Sequence of chain 1.A:
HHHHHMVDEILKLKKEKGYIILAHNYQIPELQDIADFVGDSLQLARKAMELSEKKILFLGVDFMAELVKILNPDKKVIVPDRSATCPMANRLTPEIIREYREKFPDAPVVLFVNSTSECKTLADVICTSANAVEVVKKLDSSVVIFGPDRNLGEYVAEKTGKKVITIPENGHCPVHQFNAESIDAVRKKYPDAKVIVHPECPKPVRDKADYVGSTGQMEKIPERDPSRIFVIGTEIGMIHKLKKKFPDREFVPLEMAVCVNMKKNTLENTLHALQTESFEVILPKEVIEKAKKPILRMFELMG

Binding-site contacts:
Ligand atom C1 contacts residue SF41 of chain 1.B at 3.0 Å.
Ligand atom O3P contacts residue SER43 of chain 1.A at 3.6 Å.
Ligand atom O4P contacts residue ASP42 of chain 1.A at 3.8 Å.
Ligand atom P contacts residue SO41 of chain 1.F at 0.5 Å.
Ligand atom O1 contacts residue TYR28 of chain 1.A at 3.4 Å.
Ligand atom N2 contacts residue TYR28 of chain 1.A at 3.9 Å.
Ligand atom O1 contacts residue SO41 of chain 1.F at 3.3 Å (h-bond).
Ligand atom O2P contacts residue SO41 of chain 1.F at 0.8 Å (h-bond).
Ligand atom N2 contacts residue SF41 of chain 1.B at 2.9 Å.
Ligand atom C2 contacts residue HIS200 of chain 1.A at 3.2 Å.
Ligand atom P contacts residue HIS200 of chain 1.A at 3.8 Å.
Ligand atom O1P contacts residue SER131 of chain 1.A at 3.6 Å.
Ligand atom O2 contacts residue SF41 of chain 1.B at 2.0 Å.
Ligand atom O3P contacts residue HIS26 of chain 1.A at 2.6 Å (h-bond).
Ligand atom O4P contacts residue SER43 of chain 1.A at 3.1 Å (h-bond).
Ligand atom O3P contacts residue SO41 of chain 1.F at 1.4 Å (h-bond).
Ligand atom N2 contacts residue SO41 of chain 1.F at 2.6 Å (h-bond).
Ligand atom C1 contacts residue GLU202 of chain 1.A at 3.5 Å.
Ligand atom O1P contacts residue SO41 of chain 1.F at 0.6 Å (h-bond).
Ligand atom O2P contacts residue SER216 of chain 1.A at 3.4 Å.
Ligand atom O2P contacts residue THR217 of chain 1.A at 3.0 Å (h-bond).
Ligand atom N2 contacts residue ASN116 of chain 1.A at 3.7 Å.
Ligand atom P contacts residue ASP42 of chain 1.A at 3.9 Å.
Ligand atom C2 contacts residue GLU202 of chain 1.A at 3.7 Å.
Ligand atom O1 contacts residue HIS178 of chain 1.A at 3.7 Å.
Ligand atom O2P contacts residue SER131 of chain 1.A at 3.9 Å.
Ligand atom O2P contacts residue HIS200 of chain 1.A at 2.8 Å (h-bond).
Ligand atom C1 contacts residue TYR28 of chain 1.A at 3.5 Å (hydrophobic).
Ligand atom O3P contacts residue ASP42 of chain 1.A at 3.3 Å.
Ligand atom P contacts residue HIS26 of chain 1.A at 3.9 Å.
Ligand atom C1 contacts residue SO41 of chain 1.F at 2.2 Å.
Ligand atom P contacts residue THR217 of chain 1.A at 3.8 Å.
Ligand atom O1 contacts residue SF41 of chain 1.B at 2.4 Å.
Ligand atom O3P contacts residue THR217 of chain 1.A at 2.9 Å (h-bond).
Ligand atom C2 contacts residue SO41 of chain 1.F at 1.1 Å.
Ligand atom O4P contacts residue SO41 of chain 1.F at 1.2 Å (h-bond).
Ligand atom O2 contacts residue ASN116 of chain 1.A at 2.9 Å (h-bond).
Ligand atom O1 contacts residue GLU202 of chain 1.A at 3.0 Å (salt-bridge).
Ligand atom O1P contacts residue HIS200 of chain 1.A at 3.5 Å (h-bond).
Ligand atom C2 contacts residue TYR28 of chain 1.A at 3.2 Å (hydrophobic).

The protein below binds the small molecule below.
Small molecule (SMILES): O=C(COP(=O)(O)O)NO